The small molecule below binds the protein below.
Small molecule (SMILES): CC(=O)N[C@@H]1[C@@H](O)[C@H](O)[C@@H](CO)O[C@H]1O

Binding-site contacts:
Ligand atom C5 contacts residue ASN1115 of chain 1.A at 3.7 Å.
Ligand atom C2 contacts residue ASN1115 of chain 1.A at 2.4 Å.
Ligand atom C7 contacts residue ASN1115 of chain 1.A at 3.9 Å.
Ligand atom C3 contacts residue ASN1115 of chain 1.A at 3.8 Å.
Ligand atom C4 contacts residue ASN1115 of chain 1.A at 4.2 Å.
Ligand atom O5 contacts residue ASN1115 of chain 1.A at 2.4 Å (h-bond).
Ligand atom C1 contacts residue ASN1115 of chain 1.A at 1.4 Å.
Ligand atom N2 contacts residue ASN1115 of chain 1.A at 2.9 Å (h-bond).
Ligand atom O7 contacts residue ASN1115 of chain 1.A at 4.3 Å.

Sequence of chain 1.A:
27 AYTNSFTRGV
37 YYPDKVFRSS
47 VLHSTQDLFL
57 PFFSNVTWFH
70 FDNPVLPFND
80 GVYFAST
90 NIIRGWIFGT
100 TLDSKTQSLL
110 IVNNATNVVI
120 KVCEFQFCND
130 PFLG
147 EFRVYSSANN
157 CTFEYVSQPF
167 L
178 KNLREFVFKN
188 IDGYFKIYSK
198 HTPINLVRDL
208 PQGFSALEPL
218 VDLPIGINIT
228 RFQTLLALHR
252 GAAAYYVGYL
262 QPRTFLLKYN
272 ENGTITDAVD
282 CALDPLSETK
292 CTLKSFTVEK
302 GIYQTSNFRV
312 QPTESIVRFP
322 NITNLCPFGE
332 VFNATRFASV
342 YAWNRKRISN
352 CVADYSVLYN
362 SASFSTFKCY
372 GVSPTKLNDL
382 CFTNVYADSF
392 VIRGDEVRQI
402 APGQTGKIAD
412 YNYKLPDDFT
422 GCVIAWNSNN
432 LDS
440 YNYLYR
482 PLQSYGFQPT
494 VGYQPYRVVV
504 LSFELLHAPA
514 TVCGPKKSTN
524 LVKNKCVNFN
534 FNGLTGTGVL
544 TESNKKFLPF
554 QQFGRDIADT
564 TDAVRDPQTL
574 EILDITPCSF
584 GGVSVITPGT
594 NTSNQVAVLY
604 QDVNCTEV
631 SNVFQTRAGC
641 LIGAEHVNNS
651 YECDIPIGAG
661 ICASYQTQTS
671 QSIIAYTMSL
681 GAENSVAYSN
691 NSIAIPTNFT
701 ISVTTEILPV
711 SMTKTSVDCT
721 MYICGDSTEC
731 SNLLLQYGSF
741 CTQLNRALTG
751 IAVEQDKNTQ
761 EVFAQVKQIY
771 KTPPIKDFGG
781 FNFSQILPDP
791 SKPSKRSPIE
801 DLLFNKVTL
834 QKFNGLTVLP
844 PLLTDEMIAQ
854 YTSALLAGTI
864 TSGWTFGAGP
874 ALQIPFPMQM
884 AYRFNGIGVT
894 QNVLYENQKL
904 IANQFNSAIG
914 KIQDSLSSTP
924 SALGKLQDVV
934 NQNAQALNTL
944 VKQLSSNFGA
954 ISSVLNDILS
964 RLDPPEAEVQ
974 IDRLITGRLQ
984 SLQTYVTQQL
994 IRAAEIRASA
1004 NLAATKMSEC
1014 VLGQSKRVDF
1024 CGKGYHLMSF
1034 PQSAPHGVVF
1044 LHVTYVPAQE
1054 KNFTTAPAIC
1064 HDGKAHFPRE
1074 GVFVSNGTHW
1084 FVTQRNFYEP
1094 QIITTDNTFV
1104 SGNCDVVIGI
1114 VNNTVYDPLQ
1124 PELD